Sequence of chain 1.C:
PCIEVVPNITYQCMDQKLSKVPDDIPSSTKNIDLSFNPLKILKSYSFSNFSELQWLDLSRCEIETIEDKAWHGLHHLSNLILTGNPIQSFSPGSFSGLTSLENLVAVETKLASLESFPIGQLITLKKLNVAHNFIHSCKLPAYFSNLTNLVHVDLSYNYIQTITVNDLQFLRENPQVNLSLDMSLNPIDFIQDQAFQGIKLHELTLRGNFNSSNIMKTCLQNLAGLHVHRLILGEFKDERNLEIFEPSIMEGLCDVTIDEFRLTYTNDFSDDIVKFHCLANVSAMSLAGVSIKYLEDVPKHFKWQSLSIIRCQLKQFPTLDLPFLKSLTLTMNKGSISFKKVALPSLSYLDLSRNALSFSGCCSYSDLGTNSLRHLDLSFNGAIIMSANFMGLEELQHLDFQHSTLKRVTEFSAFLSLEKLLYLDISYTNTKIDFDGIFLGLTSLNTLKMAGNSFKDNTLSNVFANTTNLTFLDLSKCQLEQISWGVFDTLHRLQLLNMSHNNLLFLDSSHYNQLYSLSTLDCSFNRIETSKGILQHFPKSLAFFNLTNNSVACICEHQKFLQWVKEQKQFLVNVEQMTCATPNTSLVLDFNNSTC

Binding-site contacts:
Ligand atom N2 contacts residue NAG1 of chain 1.G at 4.2 Å.
Ligand atom C1 contacts residue ASP527 of chain 1.C at 3.8 Å.
Ligand atom O4 contacts residue NAG1 of chain 1.G at 3.5 Å.
Ligand atom O7 contacts residue NAG2 of chain 1.G at 4.1 Å.
Ligand atom O3 contacts residue NAG1 of chain 1.G at 3.1 Å (h-bond).
Ligand atom O6 contacts residue VAL578 of chain 1.C at 4.0 Å.
Ligand atom C7 contacts residue NAG2 of chain 1.G at 4.4 Å.
Ligand atom C8 contacts residue HIS506 of chain 1.C at 4.3 Å.
Ligand atom C2 contacts residue ASP527 of chain 1.C at 3.7 Å.
Ligand atom C7 contacts residue SER529 of chain 1.C at 3.5 Å.
Ligand atom C4 contacts residue ASN551 of chain 1.C at 4.2 Å.
Ligand atom C4 contacts residue NAG1 of chain 1.G at 4.0 Å.
Ligand atom O5 contacts residue ASN551 of chain 1.C at 2.5 Å (h-bond).
Ligand atom C3 contacts residue ASP527 of chain 1.C at 3.8 Å.
Ligand atom O6 contacts residue PHE549 of chain 1.C at 4.2 Å.
Ligand atom C2 contacts residue ASN551 of chain 1.C at 2.4 Å.
Ligand atom C8 contacts residue SER529 of chain 1.C at 3.0 Å.
Ligand atom O7 contacts residue ASN551 of chain 1.C at 4.0 Å.
Ligand atom C3 contacts residue NAG1 of chain 1.G at 3.8 Å.
Ligand atom O5 contacts residue VAL578 of chain 1.C at 3.6 Å.
Ligand atom C6 contacts residue PHE549 of chain 1.C at 4.1 Å (hydrophobic).
Ligand atom O3 contacts residue NAG2 of chain 1.G at 3.9 Å.
Ligand atom C7 contacts residue ASP527 of chain 1.C at 3.9 Å.
Ligand atom C3 contacts residue ASN551 of chain 1.C at 3.8 Å.
Ligand atom N2 contacts residue ASN551 of chain 1.C at 2.8 Å (h-bond).
Ligand atom C8 contacts residue NAG1 of chain 1.G at 3.8 Å.
Ligand atom C7 contacts residue ASN551 of chain 1.C at 3.6 Å.
Ligand atom C5 contacts residue NAG1 of chain 1.G at 4.0 Å.
Ligand atom C8 contacts residue ASP527 of chain 1.C at 4.0 Å.
Ligand atom C5 contacts residue ASN551 of chain 1.C at 3.7 Å.
Ligand atom C1 contacts residue VAL578 of chain 1.C at 4.1 Å (hydrophobic).
Ligand atom C7 contacts residue NAG1 of chain 1.G at 4.3 Å.
Ligand atom N2 contacts residue ASP527 of chain 1.C at 2.9 Å (salt-bridge).
Ligand atom C8 contacts residue PHE530 of chain 1.C at 3.9 Å (hydrophobic).
Ligand atom C8 contacts residue SER505 of chain 1.C at 4.2 Å.
Ligand atom N2 contacts residue SER529 of chain 1.C at 3.5 Å (h-bond).
Ligand atom C1 contacts residue ASN551 of chain 1.C at 1.5 Å.

The protein below binds the small molecule below.
Small molecule (SMILES): CC(=O)N[C@@H]1[C@@H](O)[C@H](O)[C@@H](CO)O[C@H]1O